Sequence of chain 1.A:
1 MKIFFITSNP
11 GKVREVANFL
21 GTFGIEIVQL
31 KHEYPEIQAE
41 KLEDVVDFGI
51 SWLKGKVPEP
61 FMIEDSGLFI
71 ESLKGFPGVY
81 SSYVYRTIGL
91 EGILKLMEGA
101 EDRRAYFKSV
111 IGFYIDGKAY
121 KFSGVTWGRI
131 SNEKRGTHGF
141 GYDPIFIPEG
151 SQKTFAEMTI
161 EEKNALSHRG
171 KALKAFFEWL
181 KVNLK

The small molecule below binds the protein below.
Small molecule (SMILES): O=P(O)(O)O[P](=O)(O)O[P](=O)(O)OC[C@H]1O[C@@H](n2cnc3c(O)ncnc32)[C@H](O)[C@@H]1O

Binding-site contacts:
Ligand atom O2' contacts residue TYR142 of chain 1.A at 2.9 Å.
Ligand atom O2' contacts residue GLY141 of chain 1.A at 3.4 Å.
Ligand atom O2G contacts residue NA1 of chain 1.B at 2.5 Å (h-bond).
Ligand atom C4' contacts residue SER82 of chain 1.A at 3.3 Å.
Ligand atom C2 contacts residue PHE140 of chain 1.A at 2.9 Å (hydrophobic).
Ligand atom O3' contacts residue SER81 of chain 1.A at 3.4 Å (h-bond).
Ligand atom O2A contacts residue SER66 of chain 1.A at 3.1 Å (h-bond).
Ligand atom O1A contacts residue NA1 of chain 1.C at 2.5 Å (h-bond).
Ligand atom O5' contacts residue SER66 of chain 1.A at 3.2 Å (h-bond).
Ligand atom O1A contacts residue NA1 of chain 1.D at 2.6 Å (h-bond).
Ligand atom O6 contacts residue LYS163 of chain 1.A at 2.9 Å (salt-bridge).
Ligand atom O1B contacts residue ASN9 of chain 1.A at 3.0 Å (h-bond).
Ligand atom N7 contacts residue HIS168 of chain 1.A at 3.4 Å (h-bond).
Ligand atom C2 contacts residue TYR142 of chain 1.A at 3.3 Å (hydrophobic).
Ligand atom C4 contacts residue PHE107 of chain 1.A at 3.5 Å (hydrophobic).
Ligand atom N1 contacts residue LYS163 of chain 1.A at 3.3 Å (salt-bridge).
Ligand atom O2A contacts residue LYS12 of chain 1.A at 3.1 Å (salt-bridge).
Ligand atom N1 contacts residue ASP143 of chain 1.A at 2.4 Å (salt-bridge).
Ligand atom O6 contacts residue HIS168 of chain 1.A at 3.2 Å.
Ligand atom O3B contacts residue ASN9 of chain 1.A at 3.3 Å.
Ligand atom O6 contacts residue ARG169 of chain 1.A at 2.9 Å (salt-bridge).
Ligand atom O3' contacts residue TYR85 of chain 1.A at 3.4 Å.
Ligand atom C6 contacts residue LYS163 of chain 1.A at 3.4 Å.
Ligand atom O4' contacts residue SER81 of chain 1.A at 3.3 Å.
Ligand atom O3G contacts residue SER8 of chain 1.A at 3.0 Å (h-bond).
Ligand atom O1G contacts residue LYS12 of chain 1.A at 3.0 Å (salt-bridge).
Ligand atom C2 contacts residue ASP143 of chain 1.A at 2.9 Å.
Ligand atom O2A contacts residue NA1 of chain 1.B at 2.9 Å (h-bond).
Ligand atom O3A contacts residue LYS12 of chain 1.A at 2.8 Å (salt-bridge).
Ligand atom O3G contacts residue THR7 of chain 1.A at 3.4 Å (h-bond).
Ligand atom O1G contacts residue THR7 of chain 1.A at 2.7 Å (h-bond).
Ligand atom PG contacts residue THR7 of chain 1.A at 3.5 Å.
Ligand atom O2G contacts residue NA1 of chain 1.C at 2.3 Å (h-bond).
Ligand atom C8 contacts residue SER66 of chain 1.A at 3.2 Å.
Ligand atom N3 contacts residue TYR142 of chain 1.A at 3.2 Å (h-bond).
Ligand atom O2A contacts residue ASP65 of chain 1.A at 2.8 Å (salt-bridge).
Ligand atom C5' contacts residue SER82 of chain 1.A at 3.5 Å.
Ligand atom O2B contacts residue NA1 of chain 1.C at 2.5 Å (h-bond).
Ligand atom N7 contacts residue ARG169 of chain 1.A at 3.0 Å (salt-bridge).
Ligand atom O3' contacts residue SER82 of chain 1.A at 2.9 Å.